Binding-site contacts:
Ligand atom C4 contacts residue ASN231 of chain 1.A at 4.2 Å.
Ligand atom C3 contacts residue ASN231 of chain 1.A at 3.7 Å.
Ligand atom C2 contacts residue ASN231 of chain 1.A at 2.4 Å.
Ligand atom C8 contacts residue PRO230 of chain 1.A at 4.2 Å (hydrophobic).
Ligand atom O5 contacts residue ASN231 of chain 1.A at 2.4 Å (h-bond).
Ligand atom C5 contacts residue ASN231 of chain 1.A at 3.7 Å.
Ligand atom O7 contacts residue ASN231 of chain 1.A at 3.3 Å (h-bond).
Ligand atom N2 contacts residue ASN231 of chain 1.A at 2.8 Å (h-bond).
Ligand atom C1 contacts residue ASN231 of chain 1.A at 1.4 Å.
Ligand atom C8 contacts residue ASN231 of chain 1.A at 4.4 Å.
Ligand atom C7 contacts residue ASN231 of chain 1.A at 3.2 Å.

This protein binds this small molecule.
Small molecule (SMILES): CC(=O)N[C@@H]1[C@@H](O)[C@H](O)[C@@H](CO)O[C@H]1O

Sequence of chain 1.A:
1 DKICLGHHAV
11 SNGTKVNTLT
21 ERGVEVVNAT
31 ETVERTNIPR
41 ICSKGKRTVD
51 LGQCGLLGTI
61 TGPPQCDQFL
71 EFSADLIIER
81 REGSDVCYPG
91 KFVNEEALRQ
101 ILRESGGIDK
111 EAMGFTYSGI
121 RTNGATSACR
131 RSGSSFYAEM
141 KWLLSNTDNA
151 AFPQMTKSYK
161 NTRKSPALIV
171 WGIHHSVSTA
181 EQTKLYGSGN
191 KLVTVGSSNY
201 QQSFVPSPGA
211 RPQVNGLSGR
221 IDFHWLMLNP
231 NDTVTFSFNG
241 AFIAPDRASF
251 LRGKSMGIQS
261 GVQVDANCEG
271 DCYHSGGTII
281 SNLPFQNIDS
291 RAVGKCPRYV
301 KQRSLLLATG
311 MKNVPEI